A small-molecule ligand and the protein it binds are described below.
Small molecule (SMILES): O=C(O)C(O)(O)C(F)(F)C(=O)O

Binding-site contacts:
Ligand atom F2 contacts residue ASN213 of chain 1.D at 3.7 Å.
Ligand atom F1 contacts residue ASP58 of chain 1.D at 3.2 Å.
Ligand atom O6 contacts residue ARG160 of chain 1.D at 3.7 Å.
Ligand atom C4 contacts residue ARG160 of chain 1.D at 3.4 Å.
Ligand atom F2 contacts residue PRO239 of chain 1.D at 3.6 Å.
Ligand atom C3 contacts residue MN1 of chain 1.Y at 3.6 Å.
Ligand atom O6 contacts residue ASN213 of chain 1.D at 2.9 Å (h-bond).
Ligand atom O5 contacts residue GLU190 of chain 1.D at 3.4 Å (salt-bridge).
Ligand atom C1 contacts residue GLY46 of chain 1.D at 3.7 Å.
Ligand atom C2 contacts residue ARG160 of chain 1.D at 3.4 Å.
Ligand atom F1 contacts residue MN1 of chain 1.Y at 3.6 Å.
Ligand atom C2 contacts residue TYR43 of chain 1.D at 3.5 Å (hydrophobic).
Ligand atom O4 contacts residue ASN213 of chain 1.D at 3.3 Å (h-bond).
Ligand atom F2 contacts residue VAL215 of chain 1.D at 3.6 Å.
Ligand atom O4 contacts residue TYR43 of chain 1.D at 2.8 Å (h-bond).
Ligand atom O1 contacts residue ASP86 of chain 1.D at 2.9 Å (salt-bridge).
Ligand atom O3 contacts residue ASP86 of chain 1.D at 3.4 Å (salt-bridge).
Ligand atom O1 contacts residue ALA47 of chain 1.D at 2.9 Å (h-bond).
Ligand atom O5 contacts residue ARG160 of chain 1.D at 2.8 Å (salt-bridge).
Ligand atom O5 contacts residue CYS123 of chain 1.D at 3.5 Å.
Ligand atom O2 contacts residue PRO239 of chain 1.D at 3.2 Å.
Ligand atom F1 contacts residue CYS123 of chain 1.D at 3.5 Å.
Ligand atom C1 contacts residue ASP86 of chain 1.D at 3.6 Å.
Ligand atom O1 contacts residue GLY46 of chain 1.D at 2.9 Å (h-bond).
Ligand atom O1 contacts residue THR45 of chain 1.D at 3.3 Å (h-bond).
Ligand atom O2 contacts residue TYR43 of chain 1.D at 3.1 Å (h-bond).
Ligand atom C4 contacts residue GLU190 of chain 1.D at 3.2 Å.
Ligand atom C1 contacts residue THR45 of chain 1.D at 3.4 Å.
Ligand atom O5 contacts residue GLY124 of chain 1.D at 2.6 Å (h-bond).
Ligand atom O3 contacts residue ARG160 of chain 1.D at 2.4 Å (salt-bridge).
Ligand atom O6 contacts residue GLU190 of chain 1.D at 2.4 Å (salt-bridge).
Ligand atom C1 contacts residue TYR43 of chain 1.D at 3.2 Å (hydrophobic).
Ligand atom C2 contacts residue MN1 of chain 1.Y at 2.7 Å.
Ligand atom O2 contacts residue THR45 of chain 1.D at 2.9 Å (h-bond).
Ligand atom O3 contacts residue MN1 of chain 1.Y at 1.9 Å.
Ligand atom C4 contacts residue GLY124 of chain 1.D at 3.5 Å.
Ligand atom O1 contacts residue TYR43 of chain 1.D at 3.8 Å.
Ligand atom C1 contacts residue MN1 of chain 1.Y at 2.9 Å.
Ligand atom O1 contacts residue MN1 of chain 1.Y at 2.2 Å.
Ligand atom O4 contacts residue ARG160 of chain 1.D at 3.2 Å (salt-bridge).

Sequence of chain 1.D:
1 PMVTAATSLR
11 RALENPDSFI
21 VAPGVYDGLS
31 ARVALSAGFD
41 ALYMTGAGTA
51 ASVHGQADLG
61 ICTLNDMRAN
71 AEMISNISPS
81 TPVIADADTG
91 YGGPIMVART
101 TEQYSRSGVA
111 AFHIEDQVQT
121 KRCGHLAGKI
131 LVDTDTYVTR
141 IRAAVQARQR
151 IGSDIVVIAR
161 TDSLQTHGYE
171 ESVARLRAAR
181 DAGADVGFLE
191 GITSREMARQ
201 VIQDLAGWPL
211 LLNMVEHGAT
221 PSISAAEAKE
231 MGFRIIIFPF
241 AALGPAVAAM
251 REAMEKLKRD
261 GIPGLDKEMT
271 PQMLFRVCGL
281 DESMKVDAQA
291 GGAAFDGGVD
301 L